A protein and the small-molecule ligand that binds it are described below.
Small molecule (SMILES): CC(=O)N[C@@H]1[C@@H](O)[C@H](O)[C@@H](CO)O[C@H]1O

Sequence of chain 1.B:
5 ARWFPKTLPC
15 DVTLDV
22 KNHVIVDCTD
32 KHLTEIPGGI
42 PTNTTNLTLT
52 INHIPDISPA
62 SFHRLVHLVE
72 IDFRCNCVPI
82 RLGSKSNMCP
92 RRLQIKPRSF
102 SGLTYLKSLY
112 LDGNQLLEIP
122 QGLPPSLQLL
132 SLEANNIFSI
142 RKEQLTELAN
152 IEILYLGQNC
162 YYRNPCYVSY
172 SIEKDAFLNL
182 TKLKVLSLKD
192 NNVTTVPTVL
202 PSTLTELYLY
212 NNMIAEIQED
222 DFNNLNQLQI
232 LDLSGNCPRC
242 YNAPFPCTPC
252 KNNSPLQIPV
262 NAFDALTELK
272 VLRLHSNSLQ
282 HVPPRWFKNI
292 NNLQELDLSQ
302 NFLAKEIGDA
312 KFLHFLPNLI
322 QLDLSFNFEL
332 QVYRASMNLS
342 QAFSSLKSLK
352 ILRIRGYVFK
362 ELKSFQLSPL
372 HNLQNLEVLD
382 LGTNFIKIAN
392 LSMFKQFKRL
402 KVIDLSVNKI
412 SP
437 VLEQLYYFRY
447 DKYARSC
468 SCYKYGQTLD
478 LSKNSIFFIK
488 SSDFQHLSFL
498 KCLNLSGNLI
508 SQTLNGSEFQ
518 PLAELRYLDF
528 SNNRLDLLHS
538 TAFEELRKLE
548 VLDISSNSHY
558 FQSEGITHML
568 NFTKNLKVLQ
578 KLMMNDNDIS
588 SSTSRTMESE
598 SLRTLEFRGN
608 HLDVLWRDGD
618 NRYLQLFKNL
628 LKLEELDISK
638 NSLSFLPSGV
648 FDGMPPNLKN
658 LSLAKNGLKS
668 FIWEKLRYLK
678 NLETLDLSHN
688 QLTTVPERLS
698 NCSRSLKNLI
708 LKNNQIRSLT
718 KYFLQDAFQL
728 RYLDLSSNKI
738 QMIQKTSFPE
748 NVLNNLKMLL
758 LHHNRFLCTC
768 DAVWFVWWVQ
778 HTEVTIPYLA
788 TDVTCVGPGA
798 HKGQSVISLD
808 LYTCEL

Binding-site contacts:
Ligand atom C3 contacts residue ASN501 of chain 1.B at 3.8 Å.
Ligand atom C8 contacts residue TYR524 of chain 1.B at 3.5 Å (hydrophobic).
Ligand atom O5 contacts residue SER503 of chain 1.B at 4.4 Å.
Ligand atom O5 contacts residue ASP477 of chain 1.B at 4.2 Å.
Ligand atom C7 contacts residue ASN501 of chain 1.B at 3.7 Å.
Ligand atom C1 contacts residue ASP526 of chain 1.B at 3.7 Å.
Ligand atom O7 contacts residue SER468 of chain 1.B at 3.5 Å.
Ligand atom C8 contacts residue ASP526 of chain 1.B at 3.6 Å.
Ligand atom C7 contacts residue SER468 of chain 1.B at 4.1 Å.
Ligand atom C2 contacts residue ASN501 of chain 1.B at 2.4 Å.
Ligand atom O6 contacts residue LYS480 of chain 1.B at 3.6 Å.
Ligand atom C8 contacts residue SER468 of chain 1.B at 4.1 Å.
Ligand atom C6 contacts residue SER479 of chain 1.B at 3.8 Å.
Ligand atom O5 contacts residue SER479 of chain 1.B at 3.4 Å (h-bond).
Ligand atom O5 contacts residue ASN501 of chain 1.B at 2.3 Å (h-bond).
Ligand atom C4 contacts residue ASN501 of chain 1.B at 4.2 Å.
Ligand atom O7 contacts residue ASN501 of chain 1.B at 3.8 Å.
Ligand atom N2 contacts residue ASN501 of chain 1.B at 3.0 Å (h-bond).
Ligand atom C5 contacts residue SER503 of chain 1.B at 4.2 Å.
Ligand atom C7 contacts residue CYS469 of chain 1.B at 4.0 Å (hydrophobic).
Ligand atom C5 contacts residue SER479 of chain 1.B at 4.1 Å.
Ligand atom C5 contacts residue ASN501 of chain 1.B at 3.6 Å.
Ligand atom C8 contacts residue CYS469 of chain 1.B at 3.7 Å (hydrophobic).
Ligand atom C1 contacts residue ASN501 of chain 1.B at 1.4 Å.
Ligand atom C3 contacts residue ASP526 of chain 1.B at 4.0 Å.
Ligand atom C6 contacts residue LYS480 of chain 1.B at 3.8 Å.
Ligand atom C2 contacts residue ASP526 of chain 1.B at 3.6 Å.
Ligand atom O7 contacts residue CYS469 of chain 1.B at 3.4 Å (h-bond).
Ligand atom N2 contacts residue ASP526 of chain 1.B at 2.7 Å (salt-bridge).
Ligand atom O6 contacts residue SER479 of chain 1.B at 3.2 Å (h-bond).
Ligand atom O6 contacts residue SER407 of chain 1.B at 4.1 Å.
Ligand atom C1 contacts residue SER479 of chain 1.B at 4.2 Å.
Ligand atom C7 contacts residue ASP526 of chain 1.B at 3.5 Å.
Ligand atom C1 contacts residue SER503 of chain 1.B at 4.2 Å.